Sequence of chain 1.A:
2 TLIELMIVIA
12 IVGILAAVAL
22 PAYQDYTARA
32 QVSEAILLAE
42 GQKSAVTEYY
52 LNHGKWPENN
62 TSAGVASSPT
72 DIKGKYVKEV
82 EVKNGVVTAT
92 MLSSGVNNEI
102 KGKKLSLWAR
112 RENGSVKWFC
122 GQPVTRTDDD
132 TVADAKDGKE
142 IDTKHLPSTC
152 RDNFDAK

This protein binds this small molecule.
Small molecule (SMILES): NCCOP(=O)(O)O

Binding-site contacts:
Ligand atom O1 contacts residue THR62 of chain 1.A at 4.4 Å.
Ligand atom O3 contacts residue SER68 of chain 1.A at 1.4 Å.
Ligand atom O3 contacts residue SER69 of chain 1.A at 3.2 Å (h-bond).
Ligand atom O3 contacts residue THR62 of chain 1.A at 4.3 Å.
Ligand atom N contacts residue SER68 of chain 1.A at 3.9 Å.
Ligand atom P contacts residue SER69 of chain 1.A at 4.3 Å.
Ligand atom CA contacts residue SER68 of chain 1.A at 4.5 Å.
Ligand atom O3 contacts residue ALA67 of chain 1.A at 4.1 Å.
Ligand atom O2 contacts residue SER68 of chain 1.A at 3.8 Å.
Ligand atom O1 contacts residue SER68 of chain 1.A at 2.9 Å.
Ligand atom P contacts residue SER68 of chain 1.A at 2.5 Å.
Ligand atom O4 contacts residue SER68 of chain 1.A at 3.1 Å.
Ligand atom O4 contacts residue SER69 of chain 1.A at 4.0 Å.